Sequence of chain 2.B:
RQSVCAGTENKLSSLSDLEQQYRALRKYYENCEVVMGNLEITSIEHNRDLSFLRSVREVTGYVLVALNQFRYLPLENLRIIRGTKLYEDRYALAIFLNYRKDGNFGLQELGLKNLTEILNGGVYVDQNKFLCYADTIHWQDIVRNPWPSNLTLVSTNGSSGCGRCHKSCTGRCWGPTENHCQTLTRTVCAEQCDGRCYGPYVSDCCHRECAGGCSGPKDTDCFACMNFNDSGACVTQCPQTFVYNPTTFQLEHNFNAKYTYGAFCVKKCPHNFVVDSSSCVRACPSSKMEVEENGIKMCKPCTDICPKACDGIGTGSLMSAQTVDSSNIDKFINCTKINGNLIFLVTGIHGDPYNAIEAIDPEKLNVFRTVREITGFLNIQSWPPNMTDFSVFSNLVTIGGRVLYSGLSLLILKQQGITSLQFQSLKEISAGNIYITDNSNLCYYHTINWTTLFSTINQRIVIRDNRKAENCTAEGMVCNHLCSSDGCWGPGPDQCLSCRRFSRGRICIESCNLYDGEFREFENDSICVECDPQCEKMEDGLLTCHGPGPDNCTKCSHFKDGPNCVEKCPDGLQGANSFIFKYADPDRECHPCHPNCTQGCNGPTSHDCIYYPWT

The small molecule below binds the protein below.
Small molecule (SMILES): CC(=O)N[C@@H]1[C@@H](O)[C@H](O)[C@@H](CO)O[C@H]1O

Binding-site contacts:
Ligand atom N2 contacts residue ASN334 of chain 2.B at 2.8 Å (h-bond).
Ligand atom C1 contacts residue ASN334 of chain 2.B at 1.5 Å.
Ligand atom C7 contacts residue ASN334 of chain 2.B at 3.4 Å.
Ligand atom C2 contacts residue ASN334 of chain 2.B at 2.5 Å.
Ligand atom O5 contacts residue ASN334 of chain 2.B at 2.4 Å (h-bond).
Ligand atom O7 contacts residue ASN334 of chain 2.B at 3.3 Å (h-bond).
Ligand atom C3 contacts residue ASN334 of chain 2.B at 3.8 Å.
Ligand atom C5 contacts residue ASN334 of chain 2.B at 3.7 Å.
Ligand atom C4 contacts residue ASN334 of chain 2.B at 4.3 Å.
Ligand atom O7 contacts residue LYS308 of chain 2.B at 4.4 Å.
Ligand atom N2 contacts residue ILE333 of chain 2.B at 4.3 Å.